Binding-site contacts:
Ligand atom CB contacts residue THR28 of chain 1.A at 3.6 Å.
Ligand atom CA contacts residue GLY25 of chain 1.A at 3.5 Å.
Ligand atom N contacts residue ASP27 of chain 1.A at 3.3 Å (salt-bridge).
Ligand atom N contacts residue ARG24 of chain 1.A at 4.0 Å.
Ligand atom O contacts residue THR23 of chain 1.A at 3.9 Å.
Ligand atom CH2 contacts residue GLY21 of chain 1.B at 3.4 Å.
Ligand atom C contacts residue GLY25 of chain 1.A at 3.5 Å.
Ligand atom CZ2 contacts residue ALA44 of chain 1.B at 4.0 Å (hydrophobic).
Ligand atom OXT contacts residue GLY25 of chain 1.A at 4.0 Å.
Ligand atom NE1 contacts residue GLN45 of chain 1.B at 2.9 Å (h-bond).
Ligand atom CA contacts residue THR28 of chain 1.A at 3.2 Å.
Ligand atom O contacts residue THR47 of chain 1.B at 3.6 Å (h-bond).
Ligand atom CZ2 contacts residue THR50 of chain 1.B at 3.9 Å.
Ligand atom CZ2 contacts residue ILE53 of chain 1.B at 3.8 Å (hydrophobic).
Ligand atom CB contacts residue THR23 of chain 1.A at 3.7 Å.
Ligand atom NE1 contacts residue ALA44 of chain 1.B at 3.7 Å.
Ligand atom N contacts residue GLY25 of chain 1.A at 2.9 Å (h-bond).
Ligand atom O contacts residue SER51 of chain 1.A at 2.9 Å (h-bond).
Ligand atom CD1 contacts residue SER51 of chain 1.A at 3.6 Å.
Ligand atom OXT contacts residue THR50 of chain 1.B at 2.8 Å (h-bond).
Ligand atom N contacts residue THR28 of chain 1.A at 2.8 Å (h-bond).
Ligand atom CA contacts residue THR23 of chain 1.A at 3.7 Å.
Ligand atom CG contacts residue SER51 of chain 1.A at 3.9 Å.
Ligand atom C contacts residue THR47 of chain 1.B at 3.4 Å.
Ligand atom CD1 contacts residue THR47 of chain 1.B at 3.8 Å.
Ligand atom CA contacts residue SER51 of chain 1.A at 3.9 Å.
Ligand atom O contacts residue ARG24 of chain 1.A at 3.4 Å.
Ligand atom CE2 contacts residue ALA44 of chain 1.B at 4.0 Å (hydrophobic).
Ligand atom CD2 contacts residue THR50 of chain 1.B at 3.9 Å.
Ligand atom CB contacts residue SER51 of chain 1.A at 3.5 Å.
Ligand atom C contacts residue SER51 of chain 1.A at 3.5 Å.
Ligand atom O contacts residue GLY25 of chain 1.A at 3.0 Å (h-bond).
Ligand atom CZ3 contacts residue GLY21 of chain 1.B at 3.6 Å.
Ligand atom N contacts residue THR23 of chain 1.A at 2.6 Å (h-bond).
Ligand atom OXT contacts residue HIS49 of chain 1.B at 3.8 Å.
Ligand atom OXT contacts residue THR47 of chain 1.B at 2.6 Å (h-bond).
Ligand atom CE3 contacts residue HIS32 of chain 1.B at 3.8 Å.
Ligand atom CD1 contacts residue GLN45 of chain 1.B at 3.6 Å.
Ligand atom CZ3 contacts residue HIS32 of chain 1.B at 3.8 Å.
Ligand atom C contacts residue THR50 of chain 1.B at 3.9 Å.

Sequence of chain 1.B:
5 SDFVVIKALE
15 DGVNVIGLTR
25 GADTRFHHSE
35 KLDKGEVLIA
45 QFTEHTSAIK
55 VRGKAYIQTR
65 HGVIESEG

This small molecule binds to this protein.
Small molecule (SMILES): N[C@@H](Cc1c[nH]c2ccccc12)C(=O)O

Sequence of chain 1.A:
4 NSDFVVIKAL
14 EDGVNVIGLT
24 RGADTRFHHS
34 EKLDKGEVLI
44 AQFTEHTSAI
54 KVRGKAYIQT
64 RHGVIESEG